Sequence of chain 5.A:
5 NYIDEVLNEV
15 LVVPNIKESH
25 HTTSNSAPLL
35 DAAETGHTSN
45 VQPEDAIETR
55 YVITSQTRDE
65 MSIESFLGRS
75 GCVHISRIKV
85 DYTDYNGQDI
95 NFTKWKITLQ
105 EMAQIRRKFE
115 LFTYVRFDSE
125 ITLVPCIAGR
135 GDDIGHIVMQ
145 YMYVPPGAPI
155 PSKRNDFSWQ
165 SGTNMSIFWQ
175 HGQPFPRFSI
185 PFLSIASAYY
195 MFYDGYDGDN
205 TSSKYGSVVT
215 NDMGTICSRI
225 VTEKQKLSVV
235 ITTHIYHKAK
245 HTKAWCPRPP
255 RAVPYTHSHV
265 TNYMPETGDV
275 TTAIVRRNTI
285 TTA

A protein and the small-molecule ligand that binds it are described below.
Small molecule (SMILES): OC[C@H]1O[C@@](CO)(O[C@H]2O[C@H](CO)[C@@H](O)[C@H](O)[C@H]2O)[C@@H](O)[C@@H]1O

Binding-site contacts:
Ligand atom O2 contacts residue MET217 of chain 5.A at 3.3 Å (h-bond).
Ligand atom O6 contacts residue HIS241 of chain 5.A at 4.0 Å.
Ligand atom O5 contacts residue THR102 of chain 5.A at 3.6 Å.
Ligand atom O5 contacts residue LEU103 of chain 5.A at 3.3 Å.
Ligand atom O6 contacts residue ILE101 of chain 5.A at 2.1 Å (h-bond).
Ligand atom O4 contacts residue THR102 of chain 5.A at 3.8 Å.
Ligand atom C6 contacts residue LEU103 of chain 5.A at 3.2 Å (hydrophobic).
Ligand atom O6 contacts residue THR102 of chain 5.A at 2.4 Å.
Ligand atom O2 contacts residue MET195 of chain 5.A at 3.6 Å.
Ligand atom C6 contacts residue LEU103 of chain 5.A at 2.7 Å (hydrophobic).
Ligand atom C6 contacts residue ILE101 of chain 5.A at 3.2 Å (hydrophobic).
Ligand atom C3 contacts residue ASN215 of chain 5.A at 3.5 Å.
Ligand atom O3 contacts residue MET217 of chain 5.A at 2.5 Å (h-bond).
Ligand atom O4 contacts residue ILE101 of chain 5.A at 4.0 Å.
Ligand atom C4 contacts residue ASN215 of chain 5.A at 4.0 Å.
Ligand atom C2 contacts residue MET217 of chain 5.A at 3.5 Å (hydrophobic).
Ligand atom O3 contacts residue ILE101 of chain 5.A at 3.5 Å.
Ligand atom C5 contacts residue HIS263 of chain 5.A at 3.9 Å.
Ligand atom O1 contacts residue GLN104 of chain 5.A at 3.9 Å.
Ligand atom C5 contacts residue LEU103 of chain 5.A at 3.5 Å (hydrophobic).
Ligand atom C6 contacts residue THR102 of chain 5.A at 1.9 Å.
Ligand atom O3 contacts residue ASN215 of chain 5.A at 2.1 Å.
Ligand atom O6 contacts residue LEU103 of chain 5.A at 3.3 Å.
Ligand atom O1 contacts residue MET195 of chain 5.A at 3.8 Å.
Ligand atom C4 contacts residue THR102 of chain 5.A at 3.9 Å.
Ligand atom O1 contacts residue TYR194 of chain 5.A at 3.8 Å.
Ligand atom C5 contacts residue THR102 of chain 5.A at 2.8 Å.
Ligand atom C4 contacts residue HIS263 of chain 5.A at 3.7 Å.
Ligand atom O3 contacts residue TYR194 of chain 5.A at 3.9 Å.
Ligand atom O4 contacts residue ASN215 of chain 5.A at 3.4 Å (h-bond).
Ligand atom C1 contacts residue MET195 of chain 5.A at 3.2 Å (hydrophobic).
Ligand atom O5 contacts residue LEU103 of chain 5.A at 3.0 Å (h-bond).
Ligand atom C3 contacts residue MET217 of chain 5.A at 3.2 Å (hydrophobic).
Ligand atom O2 contacts residue TYR193 of chain 5.A at 3.9 Å.
Ligand atom O4 contacts residue HIS263 of chain 5.A at 2.6 Å.
Ligand atom C2 contacts residue TYR193 of chain 5.A at 3.8 Å (hydrophobic).
Ligand atom C6 contacts residue HIS241 of chain 5.A at 3.7 Å.
Ligand atom O6 contacts residue LEU103 of chain 5.A at 4.0 Å.
Ligand atom O2 contacts residue ASN215 of chain 5.A at 3.5 Å.
Ligand atom C5 contacts residue LEU103 of chain 5.A at 3.0 Å (hydrophobic).